Binding-site contacts:
Ligand atom C20 contacts residue GLU14 of chain 1.A at 3.0 Å.
Ligand atom C12 contacts residue TYR87 of chain 1.A at 3.4 Å (hydrophobic).
Ligand atom C19 contacts residue GLU14 of chain 1.A at 3.6 Å.
Ligand atom C11 contacts residue PRO89 of chain 1.A at 3.9 Å (hydrophobic).
Ligand atom C8 contacts residue CYS69 of chain 1.A at 3.8 Å (hydrophobic).
Ligand atom C14 contacts residue CYS88 of chain 1.A at 3.5 Å (hydrophobic).
Ligand atom C12 contacts residue CYS88 of chain 1.A at 3.8 Å (hydrophobic).
Ligand atom C4 contacts residue LEU85 of chain 1.A at 3.7 Å (hydrophobic).
Ligand atom C11 contacts residue LEU26 of chain 1.A at 3.9 Å (hydrophobic).
Ligand atom N4 contacts residue TYR87 of chain 1.A at 3.1 Å (h-bond).
Ligand atom C13 contacts residue ILE16 of chain 1.A at 3.8 Å (hydrophobic).
Ligand atom C1 contacts residue LEU138 of chain 1.A at 3.5 Å (hydrophobic).
Ligand atom C5 contacts residue ILE148 of chain 1.A at 3.8 Å (hydrophobic).
Ligand atom N1 contacts residue CYS88 of chain 1.A at 3.8 Å.
Ligand atom N2 contacts residue ALA37 of chain 1.A at 3.5 Å.
Ligand atom C18 contacts residue LEU26 of chain 1.A at 3.8 Å (hydrophobic).
Ligand atom C8 contacts residue ILE148 of chain 1.A at 3.8 Å (hydrophobic).
Ligand atom C4 contacts residue ILE148 of chain 1.A at 3.6 Å (hydrophobic).
Ligand atom C3 contacts residue LEU138 of chain 1.A at 3.8 Å (hydrophobic).
Ligand atom C1 contacts residue ALA37 of chain 1.A at 3.6 Å (hydrophobic).
Ligand atom C12 contacts residue PRO89 of chain 1.A at 3.6 Å (hydrophobic).
Ligand atom N2 contacts residue TYR87 of chain 1.A at 3.8 Å.
Ligand atom C16 contacts residue TYR87 of chain 1.A at 3.5 Å (hydrophobic).
Ligand atom C15 contacts residue LEU26 of chain 1.A at 3.9 Å (hydrophobic).
Ligand atom N3 contacts residue ILE148 of chain 1.A at 3.8 Å.
Ligand atom C3 contacts residue CYS88 of chain 1.A at 3.8 Å (hydrophobic).
Ligand atom C10 contacts residue ILE16 of chain 1.A at 3.5 Å (hydrophobic).
Ligand atom C12 contacts residue LEU26 of chain 1.A at 3.6 Å (hydrophobic).
Ligand atom C7 contacts residue LEU138 of chain 1.A at 3.7 Å (hydrophobic).
Ligand atom C3 contacts residue ALA37 of chain 1.A at 3.3 Å (hydrophobic).
Ligand atom C3 contacts residue GLU86 of chain 1.A at 3.2 Å.
Ligand atom N4 contacts residue LEU26 of chain 1.A at 3.5 Å.
Ligand atom N1 contacts residue ALA37 of chain 1.A at 3.8 Å.
Ligand atom C14 contacts residue TYR87 of chain 1.A at 3.6 Å (hydrophobic).
Ligand atom C9 contacts residue CYS88 of chain 1.A at 3.4 Å (hydrophobic).
Ligand atom C14 contacts residue LEU26 of chain 1.A at 3.5 Å (hydrophobic).
Ligand atom C10 contacts residue CYS88 of chain 1.A at 3.6 Å (hydrophobic).
Ligand atom C2 contacts residue LEU138 of chain 1.A at 3.7 Å (hydrophobic).
Ligand atom N2 contacts residue GLU86 of chain 1.A at 3.5 Å (salt-bridge).
Ligand atom N2 contacts residue CYS88 of chain 1.A at 2.9 Å (h-bond).

This protein binds this small molecule.
Small molecule (SMILES): O=C(NCc1ccccn1)c1ccc(-n2cc(-c3ccncc3)cn2)cc1

Sequence of chain 1.A:
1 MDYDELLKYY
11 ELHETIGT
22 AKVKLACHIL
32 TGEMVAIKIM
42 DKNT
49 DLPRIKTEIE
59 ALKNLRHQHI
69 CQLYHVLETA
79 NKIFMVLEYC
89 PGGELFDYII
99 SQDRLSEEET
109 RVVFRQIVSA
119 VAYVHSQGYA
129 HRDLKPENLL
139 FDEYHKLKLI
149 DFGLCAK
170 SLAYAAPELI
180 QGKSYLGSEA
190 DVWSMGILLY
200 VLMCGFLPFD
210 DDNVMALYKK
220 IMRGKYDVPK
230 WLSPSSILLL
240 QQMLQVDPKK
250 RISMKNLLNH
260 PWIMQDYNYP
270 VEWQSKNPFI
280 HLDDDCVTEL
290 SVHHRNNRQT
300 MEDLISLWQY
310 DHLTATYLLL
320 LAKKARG